The protein below binds the small molecule below.
Small molecule (SMILES): CC(=O)N[C@H]1[C@H](O[C@H]2[C@H](O)[C@@H](NC(C)=O)CO[C@@H]2CO)O[C@H](CO)[C@@H](O[C@@H]2O[C@H](CO[C@H]3O[C@H](CO[C@H]4O[C@H](CO)[C@@H](O)[C@H](O)[C@@H]4O)[C@@H](O)[C@H](O)[C@@H]3O)[C@@H](O)[C@H](O[C@H]3O[C@H](CO)[C@@H](O)[C@H](O)[C@@H]3O)[C@@H]2O)[C@@H]1O

Sequence of chain 1.C:
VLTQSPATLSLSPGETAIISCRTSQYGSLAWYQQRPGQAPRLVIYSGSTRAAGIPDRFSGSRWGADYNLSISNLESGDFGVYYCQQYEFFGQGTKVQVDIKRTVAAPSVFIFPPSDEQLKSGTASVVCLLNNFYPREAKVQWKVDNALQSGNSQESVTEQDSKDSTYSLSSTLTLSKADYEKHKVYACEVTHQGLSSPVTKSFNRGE

Binding-site contacts:
Ligand atom O6 contacts residue TRP65 of chain 1.C at 3.6 Å.
Ligand atom C3 contacts residue ASN160 of chain 1.A at 3.6 Å.
Ligand atom O5 contacts residue ASN160 of chain 1.A at 2.4 Å (h-bond).
Ligand atom C6 contacts residue ARG64 of chain 1.C at 4.1 Å.
Ligand atom N2 contacts residue TYR28 of chain 1.C at 3.2 Å.
Ligand atom C6 contacts residue GLY29 of chain 1.C at 4.0 Å.
Ligand atom C1 contacts residue TYR89 of chain 1.C at 3.9 Å (hydrophobic).
Ligand atom C6 contacts residue TYR28 of chain 1.C at 3.5 Å (hydrophobic).
Ligand atom C5 contacts residue ASN160 of chain 1.A at 3.6 Å.
Ligand atom O7 contacts residue ARG64 of chain 1.C at 4.1 Å.
Ligand atom C3 contacts residue TYR28 of chain 1.C at 4.1 Å (hydrophobic).
Ligand atom O6 contacts residue TYR28 of chain 1.C at 4.1 Å.
Ligand atom C7 contacts residue LEU161 of chain 1.A at 4.0 Å (hydrophobic).
Ligand atom C5 contacts residue TYR28 of chain 1.C at 4.0 Å (hydrophobic).
Ligand atom C4 contacts residue TYR28 of chain 1.C at 4.1 Å (hydrophobic).
Ligand atom C3 contacts residue GLY66 of chain 1.C at 3.5 Å.
Ligand atom C4 contacts residue ASN160 of chain 1.A at 4.0 Å.
Ligand atom O3 contacts residue GLY66 of chain 1.C at 3.2 Å.
Ligand atom C7 contacts residue NAG1 of chain 1.I at 3.8 Å.
Ligand atom C1 contacts residue ASN160 of chain 1.A at 1.4 Å.
Ligand atom O4 contacts residue TYR28 of chain 1.C at 3.0 Å.
Ligand atom O5 contacts residue TYR89 of chain 1.C at 4.1 Å.
Ligand atom C1 contacts residue TYR28 of chain 1.C at 4.1 Å (hydrophobic).
Ligand atom O6 contacts residue ARG64 of chain 1.C at 3.7 Å.
Ligand atom C2 contacts residue GLY66 of chain 1.C at 3.5 Å.
Ligand atom O6 contacts residue GLY66 of chain 1.C at 3.8 Å.
Ligand atom C7 contacts residue ASN160 of chain 1.A at 3.5 Å.
Ligand atom C1 contacts residue TYR28 of chain 1.C at 3.2 Å (hydrophobic).
Ligand atom O5 contacts residue ARG64 of chain 1.C at 3.9 Å.
Ligand atom C8 contacts residue LEU161 of chain 1.A at 3.7 Å (hydrophobic).
Ligand atom O6 contacts residue GLY29 of chain 1.C at 3.5 Å.
Ligand atom C2 contacts residue ASN160 of chain 1.A at 2.2 Å.
Ligand atom O7 contacts residue NAG1 of chain 1.I at 3.3 Å.
Ligand atom O7 contacts residue ASN160 of chain 1.A at 3.7 Å.
Ligand atom O4 contacts residue TRP65 of chain 1.C at 3.9 Å.
Ligand atom N2 contacts residue ASN160 of chain 1.A at 2.7 Å (h-bond).
Ligand atom C2 contacts residue TYR28 of chain 1.C at 3.7 Å (hydrophobic).
Ligand atom C8 contacts residue NAG1 of chain 1.I at 3.7 Å.
Ligand atom O7 contacts residue TYR28 of chain 1.C at 3.3 Å.
Ligand atom C7 contacts residue TYR28 of chain 1.C at 3.6 Å (hydrophobic).

Sequence of chain 1.A:
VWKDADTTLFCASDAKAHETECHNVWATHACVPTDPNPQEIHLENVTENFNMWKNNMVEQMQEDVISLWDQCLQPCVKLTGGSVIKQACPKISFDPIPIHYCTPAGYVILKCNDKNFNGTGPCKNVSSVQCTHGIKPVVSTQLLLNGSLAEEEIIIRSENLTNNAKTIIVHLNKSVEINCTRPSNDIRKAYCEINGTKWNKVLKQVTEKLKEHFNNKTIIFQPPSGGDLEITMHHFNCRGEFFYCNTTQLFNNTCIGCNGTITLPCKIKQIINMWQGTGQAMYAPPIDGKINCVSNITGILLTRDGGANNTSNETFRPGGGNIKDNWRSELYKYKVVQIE